Sequence of chain 1.B:
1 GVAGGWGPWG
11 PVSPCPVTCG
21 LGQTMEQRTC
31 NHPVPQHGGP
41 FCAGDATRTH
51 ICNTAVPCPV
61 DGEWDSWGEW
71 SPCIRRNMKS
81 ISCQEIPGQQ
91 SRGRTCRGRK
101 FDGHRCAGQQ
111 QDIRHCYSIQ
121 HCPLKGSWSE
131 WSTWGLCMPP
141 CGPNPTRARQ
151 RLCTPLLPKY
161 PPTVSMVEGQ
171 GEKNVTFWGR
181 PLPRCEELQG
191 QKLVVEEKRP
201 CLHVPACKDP

Binding-site contacts:
Ligand atom C2 contacts residue ALA43 of chain 1.B at 4.0 Å (hydrophobic).
Ligand atom O5 contacts residue ARG28 of chain 1.B at 3.4 Å (salt-bridge).
Ligand atom C3 contacts residue TRP6 of chain 1.B at 3.8 Å (hydrophobic).
Ligand atom O2 contacts residue TRP6 of chain 1.B at 2.9 Å (h-bond).
Ligand atom C1 contacts residue TRP6 of chain 1.B at 1.5 Å (hydrophobic).
Ligand atom C4 contacts residue TRP6 of chain 1.B at 4.2 Å (hydrophobic).
Ligand atom C2 contacts residue TRP6 of chain 1.B at 2.5 Å (hydrophobic).
Ligand atom O4 contacts residue ALA43 of chain 1.B at 3.8 Å.
Ligand atom C6 contacts residue TRP6 of chain 1.B at 4.5 Å (hydrophobic).
Ligand atom O2 contacts residue CYS42 of chain 1.B at 3.4 Å (h-bond).
Ligand atom C2 contacts residue CYS42 of chain 1.B at 3.3 Å (hydrophobic).
Ligand atom O6 contacts residue ARG28 of chain 1.B at 3.4 Å (salt-bridge).
Ligand atom O5 contacts residue TRP6 of chain 1.B at 2.4 Å.
Ligand atom C1 contacts residue ARG28 of chain 1.B at 3.7 Å.
Ligand atom C1 contacts residue CYS42 of chain 1.B at 4.0 Å (hydrophobic).
Ligand atom O6 contacts residue MAN1 of chain 1.IA at 3.6 Å (h-bond).
Ligand atom C5 contacts residue TRP6 of chain 1.B at 3.7 Å (hydrophobic).
Ligand atom O5 contacts residue ALA43 of chain 1.B at 4.1 Å.
Ligand atom C1 contacts residue ALA43 of chain 1.B at 4.1 Å (hydrophobic).
Ligand atom C5 contacts residue ARG28 of chain 1.B at 4.4 Å.
Ligand atom C6 contacts residue ARG28 of chain 1.B at 4.3 Å.
Ligand atom O6 contacts residue ARG48 of chain 1.B at 4.4 Å.
Ligand atom O2 contacts residue GLY5 of chain 1.B at 3.2 Å.

This protein binds this small molecule.
Small molecule (SMILES): OC[C@H]1O[C@H](O)[C@@H](O)[C@@H](O)[C@@H]1O